Sequence of chain 1.E:
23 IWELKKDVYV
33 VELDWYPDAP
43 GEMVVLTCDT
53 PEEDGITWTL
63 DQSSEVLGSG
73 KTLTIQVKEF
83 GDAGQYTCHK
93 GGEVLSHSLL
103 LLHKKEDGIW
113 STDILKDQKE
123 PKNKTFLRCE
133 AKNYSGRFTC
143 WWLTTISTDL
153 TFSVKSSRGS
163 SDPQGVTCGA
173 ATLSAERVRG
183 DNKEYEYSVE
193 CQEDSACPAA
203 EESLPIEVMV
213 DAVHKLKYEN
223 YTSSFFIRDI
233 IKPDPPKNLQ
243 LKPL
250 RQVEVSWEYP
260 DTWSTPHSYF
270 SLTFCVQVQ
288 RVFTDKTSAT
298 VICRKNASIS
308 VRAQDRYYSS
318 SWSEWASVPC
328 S

A small-molecule ligand and the protein it binds are described below.
Small molecule (SMILES): CC(=O)N[C@H]1[C@H](O[C@H]2[C@H](O)[C@@H](NC(C)=O)CO[C@@H]2CO)O[C@H](CO)[C@@H](O[C@@H]2O[C@H](CO[C@H]3O[C@H](CO)[C@@H](O)[C@H](O)[C@@H]3O)[C@@H](O)[C@H](O[C@H]3O[C@H](CO)[C@@H](O)[C@H](O)[C@@H]3O)[C@@H]2O)[C@@H]1O

Binding-site contacts:
Ligand atom O7 contacts residue TYR220 of chain 1.E at 2.9 Å (h-bond).
Ligand atom C3 contacts residue ASN222 of chain 1.E at 3.8 Å.
Ligand atom O4 contacts residue TRP24 of chain 1.E at 4.1 Å.
Ligand atom C8 contacts residue TRP112 of chain 1.E at 4.0 Å (hydrophobic).
Ligand atom C1 contacts residue GLU34 of chain 1.E at 3.3 Å.
Ligand atom C2 contacts residue TYR220 of chain 1.E at 3.9 Å (hydrophobic).
Ligand atom C4 contacts residue TRP24 of chain 1.E at 4.1 Å (hydrophobic).
Ligand atom C7 contacts residue ASP213 of chain 1.E at 3.7 Å.
Ligand atom O6 contacts residue HIS105 of chain 1.E at 3.1 Å (h-bond).
Ligand atom N2 contacts residue ASN222 of chain 1.E at 2.8 Å (h-bond).
Ligand atom C3 contacts residue GLU34 of chain 1.E at 3.6 Å.
Ligand atom O5 contacts residue TRP24 of chain 1.E at 4.0 Å.
Ligand atom N2 contacts residue GLU34 of chain 1.E at 3.0 Å (salt-bridge).
Ligand atom C6 contacts residue HIS105 of chain 1.E at 3.3 Å.
Ligand atom C5 contacts residue ASN222 of chain 1.E at 3.7 Å.
Ligand atom C7 contacts residue TYR220 of chain 1.E at 4.0 Å (hydrophobic).
Ligand atom C6 contacts residue GLU34 of chain 1.E at 3.4 Å.
Ligand atom C7 contacts residue GLU34 of chain 1.E at 4.1 Å.
Ligand atom O7 contacts residue ASP213 of chain 1.E at 2.8 Å (salt-bridge).
Ligand atom C8 contacts residue MET211 of chain 1.E at 3.9 Å (hydrophobic).
Ligand atom C1 contacts residue ASN222 of chain 1.E at 1.4 Å.
Ligand atom O6 contacts residue TRP24 of chain 1.E at 3.3 Å.
Ligand atom O6 contacts residue GLU34 of chain 1.E at 3.0 Å (salt-bridge).
Ligand atom C1 contacts residue TYR220 of chain 1.E at 3.8 Å (hydrophobic).
Ligand atom O5 contacts residue ASN222 of chain 1.E at 2.4 Å (h-bond).
Ligand atom C5 contacts residue HIS105 of chain 1.E at 4.0 Å.
Ligand atom C8 contacts residue GLU34 of chain 1.E at 4.0 Å.
Ligand atom C7 contacts residue ASN222 of chain 1.E at 3.0 Å.
Ligand atom O4 contacts residue GLU34 of chain 1.E at 4.0 Å.
Ligand atom C8 contacts residue ASN222 of chain 1.E at 4.2 Å.
Ligand atom C5 contacts residue TRP24 of chain 1.E at 3.6 Å (hydrophobic).
Ligand atom C1 contacts residue TRP24 of chain 1.E at 4.0 Å (hydrophobic).
Ligand atom C2 contacts residue GLU34 of chain 1.E at 3.4 Å.
Ligand atom C6 contacts residue TRP112 of chain 1.E at 4.2 Å (hydrophobic).
Ligand atom O5 contacts residue TYR220 of chain 1.E at 3.8 Å.
Ligand atom C8 contacts residue ASP213 of chain 1.E at 4.1 Å.
Ligand atom C6 contacts residue TRP24 of chain 1.E at 3.8 Å (hydrophobic).
Ligand atom C2 contacts residue ASN222 of chain 1.E at 2.4 Å.
Ligand atom O5 contacts residue HIS105 of chain 1.E at 3.4 Å.
Ligand atom O7 contacts residue ASN222 of chain 1.E at 2.9 Å (h-bond).